Sequence of chain 1.B:
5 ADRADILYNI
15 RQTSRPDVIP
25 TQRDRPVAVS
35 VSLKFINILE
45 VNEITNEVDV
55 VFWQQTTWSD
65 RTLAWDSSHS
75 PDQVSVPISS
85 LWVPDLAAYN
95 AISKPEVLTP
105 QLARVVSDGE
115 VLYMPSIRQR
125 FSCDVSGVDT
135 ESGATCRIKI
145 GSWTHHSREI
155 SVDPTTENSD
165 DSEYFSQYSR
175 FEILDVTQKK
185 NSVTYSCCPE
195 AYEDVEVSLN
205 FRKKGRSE

Sequence of chain 1.C:
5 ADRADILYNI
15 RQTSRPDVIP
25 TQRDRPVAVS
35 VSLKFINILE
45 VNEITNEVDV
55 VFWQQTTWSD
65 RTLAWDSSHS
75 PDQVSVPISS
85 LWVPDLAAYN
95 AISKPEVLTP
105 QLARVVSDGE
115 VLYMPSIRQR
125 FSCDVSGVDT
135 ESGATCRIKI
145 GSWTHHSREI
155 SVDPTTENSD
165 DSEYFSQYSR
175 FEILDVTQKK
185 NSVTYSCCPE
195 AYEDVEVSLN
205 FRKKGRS

The protein below binds the small molecule below.
Small molecule (SMILES): CN/C(=N\[N+](=O)[O-])NCc1cnc(Cl)s1

Binding-site contacts:
Ligand atom O1 contacts residue CYS191 of chain 1.B at 3.1 Å.
Ligand atom N2 contacts residue MET118 of chain 1.C at 3.3 Å.
Ligand atom O1 contacts residue LYS38 of chain 1.C at 3.9 Å.
Ligand atom C3 contacts residue TRP147 of chain 1.B at 3.8 Å (hydrophobic).
Ligand atom N2 contacts residue TYR189 of chain 1.B at 3.6 Å.
Ligand atom N5 contacts residue CYS191 of chain 1.B at 3.9 Å.
Ligand atom C contacts residue TYR189 of chain 1.B at 3.8 Å (hydrophobic).
Ligand atom N4 contacts residue THR148 of chain 1.B at 3.8 Å.
Ligand atom C3 contacts residue TYR93 of chain 1.B at 3.5 Å (hydrophobic).
Ligand atom C2 contacts residue TRP147 of chain 1.B at 3.5 Å (hydrophobic).
Ligand atom N contacts residue TRP147 of chain 1.B at 4.0 Å.
Ligand atom O2 contacts residue TYR189 of chain 1.B at 3.4 Å.
Ligand atom O1 contacts residue SER190 of chain 1.B at 3.8 Å.
Ligand atom CL contacts residue ARG108 of chain 1.C at 3.5 Å.
Ligand atom N5 contacts residue TYR189 of chain 1.B at 3.3 Å.
Ligand atom N5 contacts residue MET118 of chain 1.C at 3.3 Å.
Ligand atom C5 contacts residue TRP147 of chain 1.B at 3.3 Å (hydrophobic).
Ligand atom CL contacts residue ALA107 of chain 1.C at 3.8 Å.
Ligand atom C4 contacts residue THR148 of chain 1.B at 3.8 Å.
Ligand atom O1 contacts residue TYR189 of chain 1.B at 3.5 Å.
Ligand atom O2 contacts residue TRP57 of chain 1.C at 3.3 Å.
Ligand atom CL contacts residue LEU116 of chain 1.C at 3.0 Å.
Ligand atom C1 contacts residue CYS191 of chain 1.B at 3.8 Å (hydrophobic).
Ligand atom C3 contacts residue TYR189 of chain 1.B at 4.0 Å (hydrophobic).
Ligand atom C1 contacts residue TYR196 of chain 1.B at 3.5 Å (hydrophobic).
Ligand atom C1 contacts residue TRP147 of chain 1.B at 3.9 Å (hydrophobic).
Ligand atom N1 contacts residue TRP57 of chain 1.C at 3.6 Å.
Ligand atom CL contacts residue THR148 of chain 1.B at 3.9 Å.
Ligand atom C3 contacts residue TRP57 of chain 1.C at 3.9 Å (hydrophobic).
Ligand atom C contacts residue MET118 of chain 1.C at 3.8 Å (hydrophobic).
Ligand atom N4 contacts residue MET118 of chain 1.C at 3.9 Å.
Ligand atom S contacts residue TYR196 of chain 1.B at 3.5 Å (h-bond).
Ligand atom O2 contacts residue MET118 of chain 1.C at 3.8 Å.
Ligand atom N4 contacts residue TRP147 of chain 1.B at 3.5 Å (h-bond).
Ligand atom C2 contacts residue TYR196 of chain 1.B at 3.9 Å (hydrophobic).
Ligand atom N1 contacts residue TYR189 of chain 1.B at 3.8 Å.
Ligand atom O1 contacts residue MET118 of chain 1.C at 3.1 Å.
Ligand atom S contacts residue LEU116 of chain 1.C at 3.7 Å.
Ligand atom N2 contacts residue CYS191 of chain 1.B at 3.3 Å (h-bond).
Ligand atom CL contacts residue LEU106 of chain 1.C at 3.7 Å.